Binding-site contacts:
Ligand atom C contacts residue GLY105 of chain 1.A at 3.8 Å.
Ligand atom CA contacts residue SER163 of chain 1.A at 3.7 Å.
Ligand atom CB contacts residue ILE130 of chain 1.A at 3.6 Å (hydrophobic).
Ligand atom O contacts residue VAL127 of chain 1.A at 3.5 Å.
Ligand atom O contacts residue PHE126 of chain 1.A at 3.4 Å.
Ligand atom CA contacts residue PHE126 of chain 1.A at 3.9 Å (hydrophobic).
Ligand atom CG contacts residue TYR162 of chain 1.A at 3.9 Å (hydrophobic).
Ligand atom C contacts residue ILE130 of chain 1.A at 3.9 Å (hydrophobic).
Ligand atom O contacts residue VAL127 of chain 1.A at 2.5 Å (h-bond).
Ligand atom CD1 contacts residue GLY124 of chain 1.A at 3.9 Å.
Ligand atom CD2 contacts residue LEU161 of chain 1.A at 3.6 Å (hydrophobic).
Ligand atom CB contacts residue GLY105 of chain 1.A at 3.1 Å.
Ligand atom N contacts residue GLY105 of chain 1.A at 2.8 Å (h-bond).
Ligand atom O contacts residue GLN203 of chain 1.A at 3.5 Å (h-bond).
Ligand atom CA contacts residue LEU161 of chain 1.A at 3.5 Å (hydrophobic).
Ligand atom CE contacts residue ARG165 of chain 1.A at 3.8 Å.
Ligand atom O contacts residue ILE130 of chain 1.A at 3.7 Å.
Ligand atom O contacts residue SER163 of chain 1.A at 3.1 Å (h-bond).
Ligand atom CD contacts residue ARG165 of chain 1.A at 3.8 Å.
Ligand atom C contacts residue VAL127 of chain 1.A at 3.7 Å (hydrophobic).
Ligand atom CB contacts residue ILE104 of chain 1.A at 3.6 Å (hydrophobic).
Ligand atom CA contacts residue GLY105 of chain 1.A at 3.9 Å.
Ligand atom CD1 contacts residue TYR162 of chain 1.A at 3.5 Å (hydrophobic).
Ligand atom CD contacts residue GLN203 of chain 1.A at 3.5 Å.
Ligand atom CB contacts residue TYR162 of chain 1.A at 3.5 Å (hydrophobic).
Ligand atom O contacts residue GLY105 of chain 1.A at 3.7 Å.
Ligand atom CA contacts residue ILE130 of chain 1.A at 3.5 Å (hydrophobic).
Ligand atom CD2 contacts residue PHE126 of chain 1.A at 3.4 Å (hydrophobic).
Ligand atom C contacts residue LEU161 of chain 1.A at 3.8 Å (hydrophobic).
Ligand atom N contacts residue SER163 of chain 1.A at 3.9 Å.
Ligand atom N contacts residue VAL125 of chain 1.A at 3.5 Å (h-bond).
Ligand atom N contacts residue LEU161 of chain 1.A at 3.2 Å (h-bond).
Ligand atom CB contacts residue VAL125 of chain 1.A at 3.3 Å (hydrophobic).
Ligand atom CD1 contacts residue GLN203 of chain 1.A at 3.5 Å.
Ligand atom O contacts residue TYR162 of chain 1.A at 3.6 Å.
Ligand atom SD contacts residue ARG165 of chain 1.A at 3.5 Å.
Ligand atom O contacts residue LEU161 of chain 1.A at 3.4 Å (h-bond).
Ligand atom CA contacts residue VAL125 of chain 1.A at 3.4 Å (hydrophobic).
Ligand atom OE1 contacts residue ARG165 of chain 1.A at 2.9 Å (salt-bridge).
Ligand atom CA contacts residue GLY105 of chain 1.A at 3.6 Å.

Sequence of chain 1.A:
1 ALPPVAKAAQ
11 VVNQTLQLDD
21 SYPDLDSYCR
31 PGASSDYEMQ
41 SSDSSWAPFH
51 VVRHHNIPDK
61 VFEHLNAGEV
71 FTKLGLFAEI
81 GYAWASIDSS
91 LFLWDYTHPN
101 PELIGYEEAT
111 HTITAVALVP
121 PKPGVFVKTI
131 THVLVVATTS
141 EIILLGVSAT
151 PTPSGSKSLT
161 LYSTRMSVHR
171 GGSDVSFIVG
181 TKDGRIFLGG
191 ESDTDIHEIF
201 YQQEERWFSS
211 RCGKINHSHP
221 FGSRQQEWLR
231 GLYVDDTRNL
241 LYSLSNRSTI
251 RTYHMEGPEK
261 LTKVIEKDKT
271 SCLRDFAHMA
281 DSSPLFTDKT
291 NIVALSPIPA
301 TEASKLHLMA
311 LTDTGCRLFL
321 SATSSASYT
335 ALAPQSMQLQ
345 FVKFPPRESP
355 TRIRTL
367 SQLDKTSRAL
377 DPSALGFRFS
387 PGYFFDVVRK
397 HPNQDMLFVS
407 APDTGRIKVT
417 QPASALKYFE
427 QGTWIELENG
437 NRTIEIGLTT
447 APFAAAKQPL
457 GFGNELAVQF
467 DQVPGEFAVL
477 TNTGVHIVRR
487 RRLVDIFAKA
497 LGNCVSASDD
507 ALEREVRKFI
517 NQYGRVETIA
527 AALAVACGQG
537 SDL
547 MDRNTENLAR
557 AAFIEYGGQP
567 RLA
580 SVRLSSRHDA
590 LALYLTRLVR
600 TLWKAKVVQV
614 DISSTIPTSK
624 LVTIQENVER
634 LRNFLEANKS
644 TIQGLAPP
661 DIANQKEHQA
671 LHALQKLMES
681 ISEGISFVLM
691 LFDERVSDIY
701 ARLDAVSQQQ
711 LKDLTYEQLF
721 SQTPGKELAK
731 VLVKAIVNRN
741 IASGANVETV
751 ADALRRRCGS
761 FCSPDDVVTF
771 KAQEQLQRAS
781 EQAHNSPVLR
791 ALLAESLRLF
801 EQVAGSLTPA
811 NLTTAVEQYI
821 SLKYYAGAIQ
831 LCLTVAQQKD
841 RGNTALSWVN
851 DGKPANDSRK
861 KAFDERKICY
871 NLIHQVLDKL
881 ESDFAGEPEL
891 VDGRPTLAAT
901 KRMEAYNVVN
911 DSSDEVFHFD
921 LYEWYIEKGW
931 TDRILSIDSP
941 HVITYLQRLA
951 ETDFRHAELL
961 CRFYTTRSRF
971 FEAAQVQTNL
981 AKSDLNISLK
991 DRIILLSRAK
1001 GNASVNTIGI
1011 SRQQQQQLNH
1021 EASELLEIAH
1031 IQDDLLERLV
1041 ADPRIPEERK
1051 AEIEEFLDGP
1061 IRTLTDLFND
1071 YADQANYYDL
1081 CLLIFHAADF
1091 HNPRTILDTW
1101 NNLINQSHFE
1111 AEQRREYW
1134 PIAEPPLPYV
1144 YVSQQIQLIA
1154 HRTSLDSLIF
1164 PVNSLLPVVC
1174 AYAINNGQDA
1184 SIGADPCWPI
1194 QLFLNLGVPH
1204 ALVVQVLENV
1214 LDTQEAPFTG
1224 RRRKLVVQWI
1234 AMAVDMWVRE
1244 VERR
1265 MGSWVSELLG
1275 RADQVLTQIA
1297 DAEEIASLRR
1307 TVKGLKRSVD

The protein below binds the small molecule below.
Small molecule (SMILES): CSCC[C@H](NC(=O)[C@@H]1CCCN1C(=O)[C@H](CC(C)C)NC(=O)[C@H](CC(C)C)NC(=O)[C@H](CCCCN)NC(=O)[C@H](C)NC(=O)[C@H](CCCCN)NC(=O)[C@@H](N)CCCN=C(N)N)C(=O)N[C@@H](CCC(=O)O)C(=O)N[C@@H](CCC(=O)O)C(=O)N[C@@H](C)C(=O)N[C@@H](CC(C)C)C(=O)N[C@@H](CC(C)C)C(=O)N1CCC[C@H]1C=O